Sequence of chain 1.UA:
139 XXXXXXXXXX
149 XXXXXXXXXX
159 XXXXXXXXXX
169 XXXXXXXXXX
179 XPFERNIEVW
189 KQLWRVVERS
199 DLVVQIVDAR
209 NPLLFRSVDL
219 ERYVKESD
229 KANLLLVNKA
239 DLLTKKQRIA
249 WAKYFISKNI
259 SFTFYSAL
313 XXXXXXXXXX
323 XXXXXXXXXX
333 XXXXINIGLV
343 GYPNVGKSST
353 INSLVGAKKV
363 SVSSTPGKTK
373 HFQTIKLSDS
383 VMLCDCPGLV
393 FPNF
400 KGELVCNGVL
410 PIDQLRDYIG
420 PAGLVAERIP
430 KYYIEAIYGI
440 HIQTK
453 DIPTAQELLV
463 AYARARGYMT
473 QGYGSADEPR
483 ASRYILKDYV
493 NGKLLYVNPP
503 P

Binding-site contacts:
Ligand atom O1B contacts residue SER350 of chain 1.UA at 2.8 Å (h-bond).
Ligand atom PG contacts residue LYS370 of chain 1.UA at 3.6 Å.
Ligand atom O3G contacts residue LYS370 of chain 1.UA at 2.9 Å (salt-bridge).
Ligand atom O1G contacts residue LYS370 of chain 1.UA at 3.5 Å (salt-bridge).
Ligand atom N1 contacts residue LEU266 of chain 1.UA at 3.2 Å.
Ligand atom N3 contacts residue LYS237 of chain 1.UA at 3.0 Å.
Ligand atom N3B contacts residue ASN346 of chain 1.UA at 3.3 Å (h-bond).
Ligand atom O1B contacts residue MG1 of chain 1.BH at 2.8 Å.
Ligand atom C5' contacts residue ASN346 of chain 1.UA at 2.9 Å.
Ligand atom O6 contacts residue ALA265 of chain 1.UA at 1.4 Å (h-bond).
Ligand atom C8 contacts residue SER351 of chain 1.UA at 3.2 Å.
Ligand atom O5' contacts residue SER365 of chain 1.UA at 3.5 Å (h-bond).
Ligand atom N7 contacts residue SER351 of chain 1.UA at 2.9 Å (h-bond).
Ligand atom O2G contacts residue LYS370 of chain 1.UA at 3.6 Å.
Ligand atom O3G contacts residue THR371 of chain 1.UA at 3.3 Å (h-bond).
Ligand atom O2A contacts residue SER351 of chain 1.UA at 2.5 Å (h-bond).
Ligand atom C5' contacts residue SER365 of chain 1.UA at 3.5 Å.
Ligand atom O2A contacts residue GLY348 of chain 1.UA at 3.3 Å.
Ligand atom PB contacts residue LYS349 of chain 1.UA at 3.6 Å.
Ligand atom O3G contacts residue MG1 of chain 1.BH at 3.1 Å.
Ligand atom N1 contacts residue ALA265 of chain 1.UA at 2.9 Å (h-bond).
Ligand atom C2 contacts residue LYS237 of chain 1.UA at 3.0 Å.
Ligand atom C5 contacts residue ALA265 of chain 1.UA at 2.8 Å (hydrophobic).
Ligand atom O2B contacts residue VAL347 of chain 1.UA at 3.3 Å (h-bond).
Ligand atom C4 contacts residue LYS237 of chain 1.UA at 3.6 Å.
Ligand atom O2B contacts residue GLY348 of chain 1.UA at 3.4 Å.
Ligand atom C4' contacts residue ASN346 of chain 1.UA at 2.8 Å.
Ligand atom C3' contacts residue SER365 of chain 1.UA at 3.3 Å.
Ligand atom O3' contacts residue SER366 of chain 1.UA at 2.7 Å.
Ligand atom O6 contacts residue LEU266 of chain 1.UA at 3.5 Å (h-bond).
Ligand atom N7 contacts residue ALA265 of chain 1.UA at 3.2 Å (h-bond).
Ligand atom O3' contacts residue SER365 of chain 1.UA at 2.5 Å (h-bond).
Ligand atom C4' contacts residue SER365 of chain 1.UA at 3.6 Å.
Ligand atom O4' contacts residue ASN346 of chain 1.UA at 3.1 Å (h-bond).
Ligand atom N2 contacts residue LEU266 of chain 1.UA at 3.3 Å.
Ligand atom N2 contacts residue LYS237 of chain 1.UA at 2.7 Å.
Ligand atom O2B contacts residue LYS349 of chain 1.UA at 2.2 Å.
Ligand atom C6 contacts residue ALA265 of chain 1.UA at 2.0 Å (hydrophobic).
Ligand atom C2 contacts residue LEU266 of chain 1.UA at 3.4 Å (hydrophobic).
Ligand atom O2B contacts residue SER350 of chain 1.UA at 3.2 Å (h-bond).

A small-molecule ligand and the protein it binds are described below.
Small molecule (SMILES): Nc1nc2c(ncn2[C@@H]2O[C@H](CO[P](=O)(O)O[P](=O)(O)NP(=O)(O)O)[C@@H](O)[C@H]2O)c(=O)[nH]1